The small molecule below binds the protein below.
Small molecule (SMILES): COc1c(C)nc(CSc2nc3cc4c(cc3[nH]2)OCO4)c(C)c1C

Sequence of chain 1.C:
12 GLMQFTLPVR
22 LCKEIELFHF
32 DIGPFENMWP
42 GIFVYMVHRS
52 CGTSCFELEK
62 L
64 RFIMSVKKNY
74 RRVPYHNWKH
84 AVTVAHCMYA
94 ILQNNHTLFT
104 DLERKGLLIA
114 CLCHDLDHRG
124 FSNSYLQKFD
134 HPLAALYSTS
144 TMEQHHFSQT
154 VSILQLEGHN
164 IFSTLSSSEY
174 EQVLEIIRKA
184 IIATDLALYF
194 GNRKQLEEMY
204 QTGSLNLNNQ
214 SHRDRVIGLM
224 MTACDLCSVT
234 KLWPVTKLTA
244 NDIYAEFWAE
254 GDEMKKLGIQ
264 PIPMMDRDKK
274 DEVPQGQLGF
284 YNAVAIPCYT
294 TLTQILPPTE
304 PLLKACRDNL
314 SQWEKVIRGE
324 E

Binding-site contacts:
Ligand atom S11 contacts residue PHE283 of chain 1.C at 3.2 Å.
Ligand atom N17 contacts residue GLN280 of chain 1.C at 3.1 Å (h-bond).
Ligand atom N6 contacts residue TYR247 of chain 1.C at 2.1 Å (h-bond).
Ligand atom C22 contacts residue PHE283 of chain 1.C at 3.6 Å (hydrophobic).
Ligand atom C15 contacts residue GLN280 of chain 1.C at 3.6 Å.
Ligand atom C8 contacts residue TYR247 of chain 1.C at 3.2 Å (hydrophobic).
Ligand atom C13 contacts residue GLU275 of chain 1.C at 3.5 Å.
Ligand atom C13 contacts residue PRO266 of chain 1.C at 3.4 Å (hydrophobic).
Ligand atom C5 contacts residue TYR247 of chain 1.C at 3.4 Å (hydrophobic).
Ligand atom O24 contacts residue LEU229 of chain 1.C at 3.7 Å.
Ligand atom O10 contacts residue PRO266 of chain 1.C at 3.3 Å.
Ligand atom N4 contacts residue GLY279 of chain 1.C at 3.3 Å (h-bond).
Ligand atom C19 contacts residue PHE250 of chain 1.C at 3.8 Å (hydrophobic).
Ligand atom S11 contacts residue GLN280 of chain 1.C at 3.6 Å.
Ligand atom C3 contacts residue GLY279 of chain 1.C at 3.8 Å.
Ligand atom C2 contacts residue TYR247 of chain 1.C at 3.1 Å (hydrophobic).
Ligand atom C25 contacts residue ILE246 of chain 1.C at 3.4 Å (hydrophobic).
Ligand atom N6 contacts residue GLY279 of chain 1.C at 3.8 Å.
Ligand atom C23 contacts residue SER231 of chain 1.C at 3.7 Å.
Ligand atom C9 contacts residue MET267 of chain 1.C at 3.7 Å (hydrophobic).
Ligand atom C20 contacts residue ILE246 of chain 1.C at 3.7 Å (hydrophobic).
Ligand atom C23 contacts residue ILE246 of chain 1.C at 3.2 Å (hydrophobic).
Ligand atom N6 contacts residue GLN280 of chain 1.C at 3.8 Å.
Ligand atom O12 contacts residue GLU275 of chain 1.C at 3.3 Å (salt-bridge).
Ligand atom C19 contacts residue MET267 of chain 1.C at 3.7 Å (hydrophobic).
Ligand atom C18 contacts residue PHE283 of chain 1.C at 3.5 Å (hydrophobic).
Ligand atom C2 contacts residue GLY279 of chain 1.C at 3.5 Å.
Ligand atom C21 contacts residue PHE283 of chain 1.C at 3.6 Å (hydrophobic).
Ligand atom C1 contacts residue GLY279 of chain 1.C at 3.5 Å.
Ligand atom O10 contacts residue MET267 of chain 1.C at 3.8 Å.
Ligand atom C16 contacts residue PHE283 of chain 1.C at 3.7 Å (hydrophobic).
Ligand atom C25 contacts residue SER231 of chain 1.C at 3.1 Å.
Ligand atom C23 contacts residue VAL232 of chain 1.C at 3.8 Å (hydrophobic).
Ligand atom C14 contacts residue TYR247 of chain 1.C at 3.4 Å (hydrophobic).
Ligand atom C8 contacts residue GLY279 of chain 1.C at 3.4 Å.
Ligand atom C1 contacts residue MET267 of chain 1.C at 3.7 Å (hydrophobic).
Ligand atom C7 contacts residue MET267 of chain 1.C at 3.8 Å (hydrophobic).
Ligand atom C19 contacts residue PHE283 of chain 1.C at 3.8 Å (hydrophobic).
Ligand atom C9 contacts residue GLU275 of chain 1.C at 3.6 Å.
Ligand atom C14 contacts residue GLN280 of chain 1.C at 3.1 Å.